Sequence of chain 1.A:
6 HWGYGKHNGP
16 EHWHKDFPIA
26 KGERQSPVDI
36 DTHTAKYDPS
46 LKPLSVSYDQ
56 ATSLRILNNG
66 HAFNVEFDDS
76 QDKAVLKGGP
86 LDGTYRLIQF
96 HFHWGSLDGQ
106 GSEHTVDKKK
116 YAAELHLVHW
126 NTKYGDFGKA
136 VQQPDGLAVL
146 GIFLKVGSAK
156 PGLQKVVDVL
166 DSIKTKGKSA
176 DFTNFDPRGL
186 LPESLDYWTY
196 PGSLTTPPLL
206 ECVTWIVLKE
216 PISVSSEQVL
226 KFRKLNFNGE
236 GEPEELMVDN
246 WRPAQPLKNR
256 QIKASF

Binding-site contacts:
Ligand atom O3 contacts residue THR200 of chain 1.A at 2.5 Å (h-bond).
Ligand atom C1 contacts residue HIS96 of chain 1.A at 3.8 Å.
Ligand atom C6 contacts residue HIS96 of chain 1.A at 3.7 Å.
Ligand atom C13 contacts residue PRO203 of chain 1.A at 3.7 Å (hydrophobic).
Ligand atom S1 contacts residue PHE132 of chain 1.A at 3.6 Å.
Ligand atom C6 contacts residue ZN1 of chain 1.B at 3.9 Å.
Ligand atom C12 contacts residue PRO203 of chain 1.A at 3.9 Å (hydrophobic).
Ligand atom C2 contacts residue THR201 of chain 1.A at 3.5 Å.
Ligand atom C5 contacts residue LEU199 of chain 1.A at 3.8 Å (hydrophobic).
Ligand atom C12 contacts residue LEU199 of chain 1.A at 3.8 Å (hydrophobic).
Ligand atom O3 contacts residue THR201 of chain 1.A at 3.0 Å (h-bond).
Ligand atom O1 contacts residue HIS96 of chain 1.A at 3.4 Å (h-bond).
Ligand atom C1 contacts residue THR201 of chain 1.A at 3.8 Å.
Ligand atom C8 contacts residue PHE132 of chain 1.A at 3.9 Å (hydrophobic).
Ligand atom C4 contacts residue VAL123 of chain 1.A at 3.9 Å (hydrophobic).
Ligand atom C7 contacts residue HIS96 of chain 1.A at 3.8 Å.
Ligand atom C14 contacts residue PRO203 of chain 1.A at 4.0 Å (hydrophobic).
Ligand atom C7 contacts residue HIS121 of chain 1.A at 3.6 Å.
Ligand atom O1 contacts residue HIS121 of chain 1.A at 3.1 Å (h-bond).
Ligand atom C4 contacts residue LEU199 of chain 1.A at 3.8 Å (hydrophobic).
Ligand atom B1 contacts residue THR200 of chain 1.A at 3.4 Å.
Ligand atom B1 contacts residue ZN1 of chain 1.B at 2.6 Å.
Ligand atom B1 contacts residue HIS96 of chain 1.A at 3.6 Å.
Ligand atom O2 contacts residue THR201 of chain 1.A at 3.8 Å.
Ligand atom O1 contacts residue THR200 of chain 1.A at 3.5 Å (h-bond).
Ligand atom C5 contacts residue VAL123 of chain 1.A at 3.6 Å (hydrophobic).
Ligand atom O2 contacts residue THR200 of chain 1.A at 3.6 Å.
Ligand atom O1 contacts residue HIS98 of chain 1.A at 3.8 Å.
Ligand atom O2 contacts residue ZN1 of chain 1.B at 2.2 Å.
Ligand atom B1 contacts residue THR201 of chain 1.A at 3.7 Å.
Ligand atom C7 contacts residue ZN1 of chain 1.B at 3.1 Å.
Ligand atom O2 contacts residue HIS98 of chain 1.A at 3.0 Å (h-bond).
Ligand atom O1 contacts residue ZN1 of chain 1.B at 2.0 Å.
Ligand atom C1 contacts residue ZN1 of chain 1.B at 3.7 Å.
Ligand atom O3 contacts residue ZN1 of chain 1.B at 3.7 Å.
Ligand atom B1 contacts residue HIS98 of chain 1.A at 4.0 Å.
Ligand atom S1 contacts residue GLN94 of chain 1.A at 3.0 Å (h-bond).
Ligand atom O2 contacts residue HIS96 of chain 1.A at 3.0 Å (h-bond).
Ligand atom O3 contacts residue LEU199 of chain 1.A at 3.8 Å.
Ligand atom C11 contacts residue LEU199 of chain 1.A at 3.8 Å (hydrophobic).

A small-molecule ligand and the protein it binds are described below.
Small molecule (SMILES): O[B-]1(O)OCc2ccc(NC(=S)NCc3ccccc3)cc21